This small molecule binds to this protein.
Small molecule (SMILES): CC(=O)N[C@@H]1[C@@H](O)[C@H](O)[C@@H](CO)O[C@H]1O

Binding-site contacts:
Ligand atom C7 contacts residue ASN120 of chain 1.A at 3.6 Å.
Ligand atom C5 contacts residue ASN120 of chain 1.A at 3.6 Å.
Ligand atom N2 contacts residue ASN120 of chain 1.A at 2.9 Å (h-bond).
Ligand atom C3 contacts residue ASN120 of chain 1.A at 3.8 Å.
Ligand atom O7 contacts residue ASN120 of chain 1.A at 3.8 Å.
Ligand atom O5 contacts residue ASN120 of chain 1.A at 2.4 Å (h-bond).
Ligand atom C4 contacts residue ASN120 of chain 1.A at 4.2 Å.
Ligand atom C2 contacts residue ASN120 of chain 1.A at 2.5 Å.
Ligand atom C1 contacts residue ASN120 of chain 1.A at 1.4 Å.

Sequence of chain 1.A:
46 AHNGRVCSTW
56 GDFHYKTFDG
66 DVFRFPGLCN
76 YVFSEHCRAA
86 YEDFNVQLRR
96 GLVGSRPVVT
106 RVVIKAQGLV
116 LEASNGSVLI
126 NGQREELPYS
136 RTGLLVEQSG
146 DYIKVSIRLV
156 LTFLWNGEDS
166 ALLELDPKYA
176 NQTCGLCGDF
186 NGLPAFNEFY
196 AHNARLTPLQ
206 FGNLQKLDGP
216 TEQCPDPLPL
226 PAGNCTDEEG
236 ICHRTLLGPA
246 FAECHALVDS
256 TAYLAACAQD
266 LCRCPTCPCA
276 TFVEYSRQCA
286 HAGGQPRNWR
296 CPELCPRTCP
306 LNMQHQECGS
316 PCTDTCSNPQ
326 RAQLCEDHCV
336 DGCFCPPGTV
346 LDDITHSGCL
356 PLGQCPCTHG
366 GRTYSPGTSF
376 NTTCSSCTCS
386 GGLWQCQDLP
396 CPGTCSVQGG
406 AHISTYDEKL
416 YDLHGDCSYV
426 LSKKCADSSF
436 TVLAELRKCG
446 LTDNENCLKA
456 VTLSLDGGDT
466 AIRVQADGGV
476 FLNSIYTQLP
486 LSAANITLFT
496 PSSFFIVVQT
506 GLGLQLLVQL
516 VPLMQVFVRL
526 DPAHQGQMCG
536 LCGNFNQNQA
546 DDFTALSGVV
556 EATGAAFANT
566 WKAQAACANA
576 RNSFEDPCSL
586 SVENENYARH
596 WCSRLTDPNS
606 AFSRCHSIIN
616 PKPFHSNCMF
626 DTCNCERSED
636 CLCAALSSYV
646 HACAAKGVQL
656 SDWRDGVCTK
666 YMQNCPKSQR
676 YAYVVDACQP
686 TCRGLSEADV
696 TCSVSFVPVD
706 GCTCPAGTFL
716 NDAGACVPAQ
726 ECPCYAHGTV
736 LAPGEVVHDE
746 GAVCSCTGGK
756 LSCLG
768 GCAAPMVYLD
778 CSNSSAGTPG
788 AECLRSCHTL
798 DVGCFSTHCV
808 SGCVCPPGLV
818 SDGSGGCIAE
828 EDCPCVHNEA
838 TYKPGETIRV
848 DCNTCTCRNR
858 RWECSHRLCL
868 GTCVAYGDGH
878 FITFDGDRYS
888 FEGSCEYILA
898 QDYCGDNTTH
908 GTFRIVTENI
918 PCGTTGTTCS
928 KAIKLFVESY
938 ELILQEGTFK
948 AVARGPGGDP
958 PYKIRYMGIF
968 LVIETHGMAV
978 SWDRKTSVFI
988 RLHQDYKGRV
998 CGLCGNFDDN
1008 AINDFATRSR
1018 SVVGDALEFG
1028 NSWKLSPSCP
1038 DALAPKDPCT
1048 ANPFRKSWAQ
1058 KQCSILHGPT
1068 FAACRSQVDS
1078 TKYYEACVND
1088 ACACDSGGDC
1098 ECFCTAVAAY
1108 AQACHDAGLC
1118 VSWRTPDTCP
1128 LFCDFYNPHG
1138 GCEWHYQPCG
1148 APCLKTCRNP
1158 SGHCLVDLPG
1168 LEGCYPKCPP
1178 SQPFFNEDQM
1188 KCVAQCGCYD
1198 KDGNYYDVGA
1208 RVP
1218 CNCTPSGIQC